Sequence of chain 32.B:
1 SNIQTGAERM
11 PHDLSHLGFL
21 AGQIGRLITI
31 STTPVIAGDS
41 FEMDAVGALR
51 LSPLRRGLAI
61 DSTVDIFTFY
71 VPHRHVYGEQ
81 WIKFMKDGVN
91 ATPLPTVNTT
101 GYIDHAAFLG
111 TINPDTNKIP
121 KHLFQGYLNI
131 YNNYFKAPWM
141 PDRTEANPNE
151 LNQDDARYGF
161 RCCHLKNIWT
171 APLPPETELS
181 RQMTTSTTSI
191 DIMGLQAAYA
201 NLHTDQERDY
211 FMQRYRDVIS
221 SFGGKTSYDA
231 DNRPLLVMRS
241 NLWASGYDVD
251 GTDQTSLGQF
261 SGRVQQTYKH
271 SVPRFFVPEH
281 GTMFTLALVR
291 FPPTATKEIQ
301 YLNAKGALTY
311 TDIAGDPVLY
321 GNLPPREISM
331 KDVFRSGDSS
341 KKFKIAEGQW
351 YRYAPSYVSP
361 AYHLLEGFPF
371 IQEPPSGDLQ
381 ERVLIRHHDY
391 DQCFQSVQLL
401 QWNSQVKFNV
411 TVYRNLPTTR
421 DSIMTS

Sequence of chain 58.B:
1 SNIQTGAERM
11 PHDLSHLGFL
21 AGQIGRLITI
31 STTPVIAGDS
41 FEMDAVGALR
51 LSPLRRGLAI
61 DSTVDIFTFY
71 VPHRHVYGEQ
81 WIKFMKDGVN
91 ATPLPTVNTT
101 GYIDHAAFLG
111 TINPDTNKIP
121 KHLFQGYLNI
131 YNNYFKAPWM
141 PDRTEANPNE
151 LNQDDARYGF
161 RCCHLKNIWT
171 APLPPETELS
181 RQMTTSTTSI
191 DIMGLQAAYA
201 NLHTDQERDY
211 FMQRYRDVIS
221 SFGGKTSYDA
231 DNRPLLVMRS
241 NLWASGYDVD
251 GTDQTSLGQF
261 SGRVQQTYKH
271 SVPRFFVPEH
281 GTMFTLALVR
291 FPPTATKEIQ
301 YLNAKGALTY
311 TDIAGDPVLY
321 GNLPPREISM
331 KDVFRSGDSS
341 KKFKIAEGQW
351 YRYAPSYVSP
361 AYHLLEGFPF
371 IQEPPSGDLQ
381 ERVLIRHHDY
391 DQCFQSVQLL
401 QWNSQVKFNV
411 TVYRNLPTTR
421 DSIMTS

The protein below binds the small molecule below.
Small molecule (SMILES): N=c1ccn([C@H]2C[C@H](O)[C@@H](CO[P](=O)(O)O[C@H]3C[C@H](n4cnc5c(N)ncnc54)O[C@@H]3CO[P](=O)(O)O[C@H]3C[C@H](n4cnc5c(N)ncnc54)O[C@@H]3CO[P](=O)(O)O[C@H]3C[C@H](n4cnc5c(N)ncnc54)O[C@@H]3COP(=O)(O)O)O2)c(=O)[nH]1

Sequence of chain 32.D:
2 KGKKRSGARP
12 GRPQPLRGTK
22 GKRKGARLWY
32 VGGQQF

Sequence of chain 33.B:
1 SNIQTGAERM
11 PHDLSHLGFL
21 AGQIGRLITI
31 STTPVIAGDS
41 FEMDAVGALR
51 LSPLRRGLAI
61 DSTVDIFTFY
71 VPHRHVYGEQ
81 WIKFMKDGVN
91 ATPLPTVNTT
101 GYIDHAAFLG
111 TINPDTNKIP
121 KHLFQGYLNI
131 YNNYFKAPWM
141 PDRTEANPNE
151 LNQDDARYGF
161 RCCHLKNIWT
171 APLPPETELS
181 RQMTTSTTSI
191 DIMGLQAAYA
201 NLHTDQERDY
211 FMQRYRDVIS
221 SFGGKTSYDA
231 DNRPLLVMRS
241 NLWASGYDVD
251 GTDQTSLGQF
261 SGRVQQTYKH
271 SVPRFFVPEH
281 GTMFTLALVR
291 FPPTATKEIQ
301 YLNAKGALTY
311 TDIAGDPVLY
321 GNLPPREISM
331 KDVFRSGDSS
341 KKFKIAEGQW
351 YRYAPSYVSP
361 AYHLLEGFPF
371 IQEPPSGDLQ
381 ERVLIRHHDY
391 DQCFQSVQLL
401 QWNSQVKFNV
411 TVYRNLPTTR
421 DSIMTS

Binding-site contacts:
Ligand atom C4' contacts residue THR5 of chain 58.B at 2.6 Å.
Ligand atom OP2 contacts residue ARG420 of chain 33.B at 3.4 Å (salt-bridge).
Ligand atom O5' contacts residue TYR31 of chain 32.D at 2.2 Å (h-bond).
Ligand atom N6 contacts residue ALA27 of chain 32.D at 3.2 Å (h-bond).
Ligand atom O3' contacts residue GLY6 of chain 58.B at 2.3 Å (h-bond).
Ligand atom OP1 contacts residue ARG28 of chain 32.D at 2.7 Å (salt-bridge).
Ligand atom N6 contacts residue ASP217 of chain 32.B at 2.8 Å (salt-bridge).
Ligand atom O3' contacts residue TYR31 of chain 32.D at 3.2 Å (h-bond).
Ligand atom C3' contacts residue GLY6 of chain 58.B at 3.2 Å.
Ligand atom OP1 contacts residue PHE211 of chain 32.B at 2.1 Å.
Ligand atom O3' contacts residue THR5 of chain 58.B at 3.1 Å (h-bond).
Ligand atom O3' contacts residue ARG420 of chain 33.B at 1.7 Å (salt-bridge).
Ligand atom C4' contacts residue GLY6 of chain 58.B at 3.1 Å.
Ligand atom OP1 contacts residue ARG420 of chain 33.B at 2.4 Å (salt-bridge).
Ligand atom O5' contacts residue ARG420 of chain 33.B at 2.9 Å (salt-bridge).
Ligand atom O5' contacts residue ARG28 of chain 32.D at 3.1 Å (salt-bridge).
Ligand atom C5 contacts residue GLY26 of chain 32.D at 3.5 Å.
Ligand atom P contacts residue TYR31 of chain 32.D at 3.5 Å.
Ligand atom N7 contacts residue GLY26 of chain 32.D at 2.7 Å.
Ligand atom C5 contacts residue ALA27 of chain 32.D at 2.9 Å (hydrophobic).
Ligand atom O4' contacts residue GLY6 of chain 58.B at 2.9 Å.
Ligand atom C5 contacts residue ALA7 of chain 58.B at 2.7 Å (hydrophobic).
Ligand atom C8 contacts residue ALA27 of chain 32.D at 2.0 Å (hydrophobic).
Ligand atom C1' contacts residue GLY6 of chain 58.B at 2.9 Å.
Ligand atom C8 contacts residue ARG28 of chain 32.D at 3.1 Å.
Ligand atom C6 contacts residue ALA7 of chain 58.B at 2.7 Å (hydrophobic).
Ligand atom C5' contacts residue THR5 of chain 58.B at 3.1 Å.
Ligand atom C5' contacts residue ARG28 of chain 32.D at 2.8 Å.
Ligand atom OP1 contacts residue THR418 of chain 33.B at 3.2 Å.
Ligand atom P contacts residue ARG420 of chain 33.B at 2.5 Å.
Ligand atom N7 contacts residue ALA27 of chain 32.D at 1.6 Å.
Ligand atom N6 contacts residue GLY26 of chain 32.D at 3.1 Å.
Ligand atom C5' contacts residue TYR31 of chain 32.D at 3.0 Å (hydrophobic).
Ligand atom C4' contacts residue ARG420 of chain 33.B at 3.4 Å.
Ligand atom P contacts residue ARG28 of chain 32.D at 3.4 Å.
Ligand atom O4' contacts residue ARG420 of chain 33.B at 3.2 Å (salt-bridge).
Ligand atom OP2 contacts residue GLU207 of chain 32.B at 2.0 Å (salt-bridge).
Ligand atom C3' contacts residue THR5 of chain 58.B at 3.2 Å.
Ligand atom P contacts residue GLU207 of chain 32.B at 3.4 Å.
Ligand atom N9 contacts residue ALA27 of chain 32.D at 3.1 Å.